The protein below binds the small molecule below.
Small molecule (SMILES): CC(=O)N[C@H]1[C@H](O[C@H]2[C@H](O)[C@@H](NC=O)CO[C@@H]2CO)O[C@H](CO)[C@@H](O)[C@@H]1O

Binding-site contacts:
Ligand atom C2 contacts residue ASN104 of chain 1.E at 4.0 Å.
Ligand atom O7 contacts residue ASN104 of chain 1.E at 4.2 Å.
Ligand atom C1 contacts residue ASN104 of chain 1.E at 3.2 Å.
Ligand atom O5 contacts residue ASN104 of chain 1.E at 3.9 Å.
Ligand atom C7 contacts residue ASN104 of chain 1.E at 3.3 Å.
Ligand atom N2 contacts residue ASN104 of chain 1.E at 3.1 Å (h-bond).

Sequence of chain 1.E:
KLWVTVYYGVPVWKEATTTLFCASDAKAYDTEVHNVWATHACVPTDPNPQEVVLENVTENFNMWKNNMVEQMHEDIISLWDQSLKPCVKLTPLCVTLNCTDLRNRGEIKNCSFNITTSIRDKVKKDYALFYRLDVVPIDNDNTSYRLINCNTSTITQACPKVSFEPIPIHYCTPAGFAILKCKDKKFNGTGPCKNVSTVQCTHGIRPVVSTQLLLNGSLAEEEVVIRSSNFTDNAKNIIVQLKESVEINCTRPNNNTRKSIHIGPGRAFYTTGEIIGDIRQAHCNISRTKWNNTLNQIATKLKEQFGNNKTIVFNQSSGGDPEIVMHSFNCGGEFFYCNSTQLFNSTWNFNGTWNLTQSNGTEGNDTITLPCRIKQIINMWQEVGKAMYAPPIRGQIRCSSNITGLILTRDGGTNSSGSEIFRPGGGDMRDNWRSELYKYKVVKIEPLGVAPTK